Sequence of chain 1.C:
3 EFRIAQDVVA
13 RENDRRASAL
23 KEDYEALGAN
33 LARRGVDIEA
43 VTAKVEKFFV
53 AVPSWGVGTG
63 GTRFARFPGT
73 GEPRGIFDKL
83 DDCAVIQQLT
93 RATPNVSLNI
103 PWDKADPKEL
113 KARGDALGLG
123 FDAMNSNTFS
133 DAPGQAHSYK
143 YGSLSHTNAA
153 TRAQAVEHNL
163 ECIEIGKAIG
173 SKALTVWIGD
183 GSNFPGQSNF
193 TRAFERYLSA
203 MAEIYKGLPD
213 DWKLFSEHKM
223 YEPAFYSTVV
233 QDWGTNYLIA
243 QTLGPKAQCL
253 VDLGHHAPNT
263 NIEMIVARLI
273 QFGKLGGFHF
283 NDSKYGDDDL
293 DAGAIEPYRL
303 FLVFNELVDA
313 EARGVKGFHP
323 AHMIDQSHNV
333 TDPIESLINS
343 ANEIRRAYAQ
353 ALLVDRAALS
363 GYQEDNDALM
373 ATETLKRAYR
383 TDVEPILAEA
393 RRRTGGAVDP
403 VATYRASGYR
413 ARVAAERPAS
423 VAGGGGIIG

Sequence of chain 1.D:
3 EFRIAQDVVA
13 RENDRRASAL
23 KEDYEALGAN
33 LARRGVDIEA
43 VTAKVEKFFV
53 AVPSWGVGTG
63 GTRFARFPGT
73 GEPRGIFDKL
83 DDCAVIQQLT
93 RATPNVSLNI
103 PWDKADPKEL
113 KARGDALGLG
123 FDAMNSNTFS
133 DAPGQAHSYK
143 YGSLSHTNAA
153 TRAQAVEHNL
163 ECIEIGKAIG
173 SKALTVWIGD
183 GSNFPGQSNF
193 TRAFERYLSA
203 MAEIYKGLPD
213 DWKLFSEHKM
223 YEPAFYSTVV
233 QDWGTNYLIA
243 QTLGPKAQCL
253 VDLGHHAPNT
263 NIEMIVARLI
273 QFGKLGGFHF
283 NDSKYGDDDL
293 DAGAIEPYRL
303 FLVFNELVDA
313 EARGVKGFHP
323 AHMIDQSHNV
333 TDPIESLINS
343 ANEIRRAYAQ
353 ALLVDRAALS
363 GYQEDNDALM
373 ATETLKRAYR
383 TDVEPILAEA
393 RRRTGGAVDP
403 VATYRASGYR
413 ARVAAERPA

Binding-site contacts:
Ligand atom O2 contacts residue ASP327 of chain 1.D at 2.5 Å (salt-bridge).
Ligand atom C6 contacts residue TRP57 of chain 1.D at 3.2 Å (hydrophobic).
Ligand atom O3 contacts residue HIS281 of chain 1.D at 2.9 Å.
Ligand atom O5 contacts residue ASP327 of chain 1.D at 3.1 Å (salt-bridge).
Ligand atom O2 contacts residue MN1 of chain 1.O at 2.1 Å.
Ligand atom O1 contacts residue MN1 of chain 1.P at 2.5 Å.
Ligand atom O1 contacts residue HIS257 of chain 1.D at 3.5 Å (h-bond).
Ligand atom O3 contacts residue GLU219 of chain 1.D at 2.5 Å (salt-bridge).
Ligand atom C3 contacts residue ASP327 of chain 1.D at 3.7 Å.
Ligand atom C2 contacts residue ASP327 of chain 1.D at 3.6 Å.
Ligand atom C3 contacts residue MN1 of chain 1.O at 3.1 Å.
Ligand atom C2 contacts residue MN1 of chain 1.O at 2.9 Å.
Ligand atom C2 contacts residue TRP179 of chain 1.D at 3.8 Å (hydrophobic).
Ligand atom C5 contacts residue TRP57 of chain 1.D at 3.8 Å (hydrophobic).
Ligand atom O1 contacts residue ASP289 of chain 1.D at 3.3 Å (salt-bridge).
Ligand atom O1 contacts residue LYS221 of chain 1.D at 2.7 Å (salt-bridge).
Ligand atom O6 contacts residue TRP104 of chain 1.D at 3.7 Å.
Ligand atom C5 contacts residue ASP327 of chain 1.D at 3.3 Å.
Ligand atom C1 contacts residue TRP179 of chain 1.D at 3.5 Å (hydrophobic).
Ligand atom O2 contacts residue ASP254 of chain 1.D at 3.1 Å (salt-bridge).
Ligand atom O3 contacts residue ASP327 of chain 1.D at 3.0 Å (salt-bridge).
Ligand atom O5 contacts residue MN1 of chain 1.P at 3.8 Å.
Ligand atom C1 contacts residue PHE66 of chain 1.C at 3.8 Å (hydrophobic).
Ligand atom C1 contacts residue HIS257 of chain 1.D at 3.9 Å.
Ligand atom O1 contacts residue PHE66 of chain 1.C at 3.3 Å.
Ligand atom O3 contacts residue MN1 of chain 1.O at 2.3 Å.
Ligand atom C3 contacts residue GLU219 of chain 1.D at 2.9 Å.
Ligand atom C3 contacts residue TRP179 of chain 1.D at 3.6 Å (hydrophobic).
Ligand atom O1 contacts residue TRP179 of chain 1.D at 3.6 Å.
Ligand atom O2 contacts residue HIS257 of chain 1.D at 3.1 Å (h-bond).
Ligand atom C4 contacts residue TRP179 of chain 1.D at 3.5 Å (hydrophobic).
Ligand atom O6 contacts residue ILE429 of chain 1.C at 3.3 Å.
Ligand atom C2 contacts residue MN1 of chain 1.P at 3.0 Å.
Ligand atom O6 contacts residue PHE66 of chain 1.C at 3.8 Å.
Ligand atom C2 contacts residue HIS257 of chain 1.D at 3.2 Å.
Ligand atom C1 contacts residue MN1 of chain 1.P at 2.9 Å.
Ligand atom O2 contacts residue MN1 of chain 1.P at 2.3 Å.
Ligand atom O4 contacts residue TRP179 of chain 1.D at 3.5 Å.
Ligand atom C2 contacts residue GLU219 of chain 1.D at 3.3 Å.
Ligand atom O2 contacts residue GLU219 of chain 1.D at 3.5 Å (salt-bridge).

This protein binds this small molecule.
Small molecule (SMILES): O=C[C@H](O)[C@H](O)[C@H](O)[C@H](O)CO